Binding-site contacts:
Ligand atom C1 contacts residue ASN30 of chain 1.F at 4.2 Å.
Ligand atom C8 contacts residue GLY113 of chain 1.E at 4.1 Å.
Ligand atom C3 contacts residue ASN30 of chain 1.F at 4.5 Å.
Ligand atom C2 contacts residue ASN245 of chain 1.A at 2.5 Å.
Ligand atom C1 contacts residue ASN245 of chain 1.A at 1.4 Å.
Ligand atom C4 contacts residue TYR111 of chain 1.E at 3.9 Å (hydrophobic).
Ligand atom O6 contacts residue TYR111 of chain 1.E at 4.2 Å.
Ligand atom C3 contacts residue TYR111 of chain 1.E at 4.5 Å (hydrophobic).
Ligand atom O7 contacts residue PHE90 of chain 1.F at 3.8 Å.
Ligand atom O3 contacts residue ASN30 of chain 1.F at 4.4 Å.
Ligand atom N2 contacts residue ASN245 of chain 1.A at 2.9 Å (h-bond).
Ligand atom C5 contacts residue ASN245 of chain 1.A at 3.7 Å.
Ligand atom O7 contacts residue ASN30 of chain 1.F at 2.4 Å (h-bond).
Ligand atom C2 contacts residue ASN30 of chain 1.F at 3.5 Å.
Ligand atom O4 contacts residue TYR111 of chain 1.E at 2.5 Å (h-bond).
Ligand atom C8 contacts residue PHE90 of chain 1.F at 3.6 Å (hydrophobic).
Ligand atom C3 contacts residue ASN245 of chain 1.A at 3.8 Å.
Ligand atom C7 contacts residue ASN30 of chain 1.F at 3.5 Å.
Ligand atom O3 contacts residue TYR111 of chain 1.E at 4.2 Å.
Ligand atom C7 contacts residue PHE90 of chain 1.F at 4.1 Å (hydrophobic).
Ligand atom N2 contacts residue ASN30 of chain 1.F at 3.9 Å.
Ligand atom O5 contacts residue ASN245 of chain 1.A at 2.4 Å (h-bond).
Ligand atom C4 contacts residue ASN245 of chain 1.A at 4.3 Å.
Ligand atom O7 contacts residue ASN245 of chain 1.A at 4.0 Å.
Ligand atom C7 contacts residue ASN245 of chain 1.A at 3.6 Å.

Sequence of chain 1.E:
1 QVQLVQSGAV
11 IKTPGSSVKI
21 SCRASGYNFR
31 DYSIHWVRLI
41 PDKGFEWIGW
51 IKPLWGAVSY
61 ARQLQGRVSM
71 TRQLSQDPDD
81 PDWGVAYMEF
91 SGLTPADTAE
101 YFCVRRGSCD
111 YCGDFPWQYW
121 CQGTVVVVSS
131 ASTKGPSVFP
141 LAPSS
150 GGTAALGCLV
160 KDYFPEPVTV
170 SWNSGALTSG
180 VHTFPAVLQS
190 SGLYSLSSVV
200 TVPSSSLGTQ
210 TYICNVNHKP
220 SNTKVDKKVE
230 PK

Sequence of chain 1.F:
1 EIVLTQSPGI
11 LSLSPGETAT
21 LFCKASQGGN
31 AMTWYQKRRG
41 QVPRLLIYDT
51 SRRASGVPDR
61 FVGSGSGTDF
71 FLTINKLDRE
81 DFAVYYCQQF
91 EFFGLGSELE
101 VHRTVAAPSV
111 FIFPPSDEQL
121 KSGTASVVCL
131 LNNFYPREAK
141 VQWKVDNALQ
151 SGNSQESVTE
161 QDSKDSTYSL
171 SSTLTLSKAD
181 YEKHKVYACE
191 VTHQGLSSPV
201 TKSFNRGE

This small molecule binds to this protein.
Small molecule (SMILES): CC(=O)N[C@@H]1[C@@H](O)[C@H](O)[C@@H](CO)O[C@H]1O

Sequence of chain 1.A:
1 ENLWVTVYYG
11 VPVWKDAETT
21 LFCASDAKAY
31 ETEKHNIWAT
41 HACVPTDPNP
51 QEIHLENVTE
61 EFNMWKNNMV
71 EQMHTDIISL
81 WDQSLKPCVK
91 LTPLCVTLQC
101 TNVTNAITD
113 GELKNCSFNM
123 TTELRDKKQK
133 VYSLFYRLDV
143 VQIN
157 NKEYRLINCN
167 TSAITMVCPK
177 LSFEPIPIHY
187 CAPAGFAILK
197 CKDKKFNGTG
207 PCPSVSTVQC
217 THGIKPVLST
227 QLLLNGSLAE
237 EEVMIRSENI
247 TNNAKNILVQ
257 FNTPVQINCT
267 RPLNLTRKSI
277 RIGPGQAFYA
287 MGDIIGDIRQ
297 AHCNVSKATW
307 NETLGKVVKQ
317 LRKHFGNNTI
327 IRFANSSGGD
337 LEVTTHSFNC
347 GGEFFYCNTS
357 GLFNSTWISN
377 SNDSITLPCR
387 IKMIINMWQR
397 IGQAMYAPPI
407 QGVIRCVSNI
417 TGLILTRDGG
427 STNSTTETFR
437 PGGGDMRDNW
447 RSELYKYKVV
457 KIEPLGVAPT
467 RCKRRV